Binding-site contacts:
Ligand atom O5 contacts residue ASN291 of chain 2.A at 2.4 Å (h-bond).
Ligand atom N2 contacts residue ASN291 of chain 2.A at 2.9 Å (h-bond).
Ligand atom C7 contacts residue ASN291 of chain 2.A at 3.5 Å.
Ligand atom O7 contacts residue ASN291 of chain 2.A at 3.8 Å.
Ligand atom C4 contacts residue ASN291 of chain 2.A at 4.2 Å.
Ligand atom C5 contacts residue ASN291 of chain 2.A at 3.7 Å.
Ligand atom C2 contacts residue ASN291 of chain 2.A at 2.5 Å.
Ligand atom C3 contacts residue ASN291 of chain 2.A at 3.8 Å.
Ligand atom C1 contacts residue ASN291 of chain 2.A at 1.5 Å.

Sequence of chain 2.A:
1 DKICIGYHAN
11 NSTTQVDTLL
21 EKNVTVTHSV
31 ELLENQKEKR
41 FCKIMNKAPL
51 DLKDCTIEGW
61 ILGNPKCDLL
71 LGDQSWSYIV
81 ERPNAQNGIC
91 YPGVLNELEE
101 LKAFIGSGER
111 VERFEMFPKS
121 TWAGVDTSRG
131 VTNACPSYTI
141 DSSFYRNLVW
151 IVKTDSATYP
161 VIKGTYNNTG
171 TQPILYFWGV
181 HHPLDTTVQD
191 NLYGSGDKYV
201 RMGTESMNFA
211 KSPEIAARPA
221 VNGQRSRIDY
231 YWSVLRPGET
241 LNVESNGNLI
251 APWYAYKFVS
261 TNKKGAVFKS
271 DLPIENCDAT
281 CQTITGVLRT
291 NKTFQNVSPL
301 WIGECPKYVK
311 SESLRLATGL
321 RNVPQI

This small molecule binds to this protein.
Small molecule (SMILES): CC(=O)N[C@@H]1[C@@H](O)[C@H](O)[C@@H](CO)O[C@H]1O